Sequence of chain 2.A:
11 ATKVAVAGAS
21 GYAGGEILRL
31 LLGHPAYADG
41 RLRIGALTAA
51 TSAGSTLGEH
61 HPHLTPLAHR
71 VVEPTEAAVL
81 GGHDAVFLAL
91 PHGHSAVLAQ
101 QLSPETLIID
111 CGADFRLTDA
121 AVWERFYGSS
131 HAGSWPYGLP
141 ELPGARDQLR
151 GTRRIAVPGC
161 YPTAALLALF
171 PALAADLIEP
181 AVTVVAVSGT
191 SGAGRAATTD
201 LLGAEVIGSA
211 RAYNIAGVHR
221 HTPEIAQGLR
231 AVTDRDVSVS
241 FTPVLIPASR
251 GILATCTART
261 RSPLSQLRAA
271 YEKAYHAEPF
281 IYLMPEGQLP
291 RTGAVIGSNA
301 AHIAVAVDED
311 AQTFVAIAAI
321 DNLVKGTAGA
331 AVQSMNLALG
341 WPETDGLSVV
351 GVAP

Binding-site contacts:
Ligand atom C14 contacts residue ALA193 of chain 2.A at 3.8 Å (hydrophobic).
Ligand atom C14 contacts residue TYR213 of chain 2.A at 3.7 Å (hydrophobic).
Ligand atom C17 contacts residue ALA193 of chain 2.A at 3.5 Å (hydrophobic).
Ligand atom C13 contacts residue GLY192 of chain 2.A at 3.3 Å.
Ligand atom C15 contacts residue SER188 of chain 2.A at 3.4 Å.
Ligand atom C12 contacts residue ALA193 of chain 2.A at 3.4 Å (hydrophobic).
Ligand atom C16 contacts residue TYR161 of chain 2.A at 3.6 Å (hydrophobic).
Ligand atom C13 contacts residue TYR213 of chain 2.A at 3.5 Å (hydrophobic).
Ligand atom C02 contacts residue TYR213 of chain 2.A at 3.8 Å (hydrophobic).
Ligand atom C13 contacts residue ALA193 of chain 2.A at 3.6 Å (hydrophobic).
Ligand atom C17 contacts residue TYR213 of chain 2.A at 3.3 Å (hydrophobic).
Ligand atom C04 contacts residue GLY192 of chain 2.A at 3.6 Å.
Ligand atom O03 contacts residue TYR213 of chain 2.A at 2.6 Å (h-bond).
Ligand atom C15 contacts residue GLY192 of chain 2.A at 3.4 Å.
Ligand atom C12 contacts residue GLY192 of chain 2.A at 3.8 Å.
Ligand atom C10 contacts residue HIS92 of chain 2.A at 3.0 Å.
Ligand atom O11 contacts residue TYR213 of chain 2.A at 3.9 Å.
Ligand atom C14 contacts residue GLY192 of chain 2.A at 3.2 Å.
Ligand atom C12 contacts residue TYR213 of chain 2.A at 3.2 Å (hydrophobic).
Ligand atom C04 contacts residue HIS92 of chain 2.A at 3.6 Å.
Ligand atom C05 contacts residue HIS92 of chain 2.A at 3.6 Å.
Ligand atom C02 contacts residue HIS219 of chain 2.A at 3.3 Å.
Ligand atom O11 contacts residue ALA193 of chain 2.A at 3.2 Å.
Ligand atom O03 contacts residue TYR161 of chain 2.A at 3.9 Å.
Ligand atom C15 contacts residue TYR161 of chain 2.A at 3.6 Å (hydrophobic).
Ligand atom C06 contacts residue ALA193 of chain 2.A at 3.4 Å (hydrophobic).
Ligand atom C05 contacts residue ALA193 of chain 2.A at 3.7 Å (hydrophobic).
Ligand atom C16 contacts residue GLY189 of chain 2.A at 3.6 Å.
Ligand atom C14 contacts residue TYR161 of chain 2.A at 3.8 Å (hydrophobic).
Ligand atom C16 contacts residue LEU245 of chain 2.A at 3.4 Å (hydrophobic).
Ligand atom C09 contacts residue HIS92 of chain 2.A at 3.6 Å.
Ligand atom O01 contacts residue HIS219 of chain 2.A at 3.1 Å (h-bond).
Ligand atom C15 contacts residue TYR213 of chain 2.A at 3.8 Å (hydrophobic).
Ligand atom C16 contacts residue SER188 of chain 2.A at 3.5 Å.
Ligand atom O03 contacts residue HIS219 of chain 2.A at 2.7 Å (h-bond).
Ligand atom C16 contacts residue ALA193 of chain 2.A at 3.7 Å (hydrophobic).
Ligand atom C16 contacts residue GLY192 of chain 2.A at 3.8 Å.
Ligand atom C07 contacts residue ALA193 of chain 2.A at 3.5 Å (hydrophobic).
Ligand atom C17 contacts residue LEU245 of chain 2.A at 3.2 Å (hydrophobic).
Ligand atom C16 contacts residue TYR213 of chain 2.A at 3.5 Å (hydrophobic).

The small molecule below binds the protein below.
Small molecule (SMILES): O=C(O)C1c2ccccc2Oc2ccccc21